Sequence of chain 1.A:
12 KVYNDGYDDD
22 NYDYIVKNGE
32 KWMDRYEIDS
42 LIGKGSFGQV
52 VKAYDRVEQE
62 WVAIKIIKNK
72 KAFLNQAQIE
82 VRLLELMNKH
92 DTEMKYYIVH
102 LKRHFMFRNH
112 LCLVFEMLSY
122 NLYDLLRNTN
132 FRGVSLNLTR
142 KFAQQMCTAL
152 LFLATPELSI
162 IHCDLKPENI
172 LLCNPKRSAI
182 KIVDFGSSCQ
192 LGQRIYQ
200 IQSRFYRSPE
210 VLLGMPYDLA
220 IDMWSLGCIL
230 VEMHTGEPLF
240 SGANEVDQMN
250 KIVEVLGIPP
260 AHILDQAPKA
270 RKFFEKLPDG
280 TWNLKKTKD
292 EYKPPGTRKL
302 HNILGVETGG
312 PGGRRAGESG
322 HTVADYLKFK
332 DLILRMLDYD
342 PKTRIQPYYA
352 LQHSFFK

A small-molecule ligand and the protein it binds are described below.
Small molecule (SMILES): Nc1cccc(-c2cnc3[nH]cc(-c4cccnc4)c3c2)c1

Binding-site contacts:
Ligand atom CAB contacts residue ILE43 of chain 1.A at 4.4 Å (hydrophobic).
Ligand atom NAS contacts residue PHE48 of chain 1.A at 4.3 Å.
Ligand atom NAS contacts residue LYS66 of chain 1.A at 3.6 Å.
Ligand atom CAT contacts residue VAL51 of chain 1.A at 3.9 Å (hydrophobic).
Ligand atom CAR contacts residue VAL51 of chain 1.A at 3.7 Å (hydrophobic).
Ligand atom NAL contacts residue ALA64 of chain 1.A at 3.8 Å.
Ligand atom NAJ contacts residue LEU119 of chain 1.A at 3.3 Å (h-bond).
Ligand atom CAK contacts residue ALA64 of chain 1.A at 3.8 Å (hydrophobic).
Ligand atom CAQ contacts residue VAL51 of chain 1.A at 4.3 Å (hydrophobic).
Ligand atom CAD contacts residue ILE43 of chain 1.A at 4.4 Å (hydrophobic).
Ligand atom NAJ contacts residue ALA64 of chain 1.A at 4.0 Å.
Ligand atom CAU contacts residue VAL184 of chain 1.A at 3.9 Å (hydrophobic).
Ligand atom CAT contacts residue PHE48 of chain 1.A at 3.9 Å (hydrophobic).
Ligand atom NAS contacts residue VAL51 of chain 1.A at 3.3 Å.
Ligand atom NAL contacts residue PHE116 of chain 1.A at 3.8 Å.
Ligand atom CAF contacts residue ASN122 of chain 1.A at 4.2 Å.
Ligand atom CAO contacts residue ALA64 of chain 1.A at 4.3 Å (hydrophobic).
Ligand atom CAG contacts residue ASP125 of chain 1.A at 4.2 Å.
Ligand atom NAL contacts residue GLU117 of chain 1.A at 3.4 Å (salt-bridge).
Ligand atom CAC contacts residue LEU119 of chain 1.A at 4.2 Å (hydrophobic).
Ligand atom CAN contacts residue VAL184 of chain 1.A at 4.1 Å (hydrophobic).
Ligand atom CAV contacts residue VAL184 of chain 1.A at 3.6 Å (hydrophobic).
Ligand atom NAJ contacts residue GLU117 of chain 1.A at 4.0 Å.
Ligand atom CAM contacts residue ALA64 of chain 1.A at 4.2 Å (hydrophobic).
Ligand atom NAL contacts residue VAL100 of chain 1.A at 4.2 Å.
Ligand atom CAI contacts residue MET118 of chain 1.A at 4.4 Å (hydrophobic).
Ligand atom CAT contacts residue LYS66 of chain 1.A at 3.6 Å.
Ligand atom NAJ contacts residue MET118 of chain 1.A at 4.2 Å.
Ligand atom CAM contacts residue VAL100 of chain 1.A at 4.2 Å (hydrophobic).
Ligand atom NAA contacts residue ILE43 of chain 1.A at 4.3 Å.
Ligand atom CAK contacts residue GLU117 of chain 1.A at 4.0 Å.
Ligand atom CAQ contacts residue VAL184 of chain 1.A at 4.3 Å (hydrophobic).
Ligand atom CAR contacts residue PHE116 of chain 1.A at 4.0 Å (hydrophobic).
Ligand atom CAC contacts residue ILE43 of chain 1.A at 3.7 Å (hydrophobic).
Ligand atom CAK contacts residue LEU119 of chain 1.A at 3.8 Å (hydrophobic).
Ligand atom NAL contacts residue LEU119 of chain 1.A at 3.7 Å.
Ligand atom CAE contacts residue LEU172 of chain 1.A at 3.9 Å (hydrophobic).
Ligand atom CAM contacts residue PHE116 of chain 1.A at 3.8 Å (hydrophobic).
Ligand atom CAM contacts residue VAL184 of chain 1.A at 4.0 Å (hydrophobic).
Ligand atom CAI contacts residue LEU119 of chain 1.A at 3.5 Å (hydrophobic).